Sequence of chain 1.A:
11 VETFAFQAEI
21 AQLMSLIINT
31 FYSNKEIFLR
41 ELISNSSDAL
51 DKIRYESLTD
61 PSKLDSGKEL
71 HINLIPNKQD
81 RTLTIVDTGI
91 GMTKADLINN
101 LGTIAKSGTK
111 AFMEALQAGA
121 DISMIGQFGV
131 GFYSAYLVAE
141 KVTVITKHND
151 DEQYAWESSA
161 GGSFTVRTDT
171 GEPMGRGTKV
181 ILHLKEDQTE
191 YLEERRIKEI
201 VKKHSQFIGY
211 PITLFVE

A protein and the small-molecule ligand that binds it are described below.
Small molecule (SMILES): Nc1nc2c3ccc(NCCO)cc3nc(Cc3ccc4c(c3)OCO4)n2n1

Binding-site contacts:
Ligand atom C20 contacts residue ASN45 of chain 1.A at 3.7 Å.
Ligand atom N13 contacts residue ASN45 of chain 1.A at 3.6 Å.
Ligand atom C29 contacts residue PHE132 of chain 1.A at 3.5 Å (hydrophobic).
Ligand atom O26 contacts residue PHE132 of chain 1.A at 3.5 Å.
Ligand atom N10 contacts residue LEU101 of chain 1.A at 3.8 Å.
Ligand atom C25 contacts residue TRP156 of chain 1.A at 3.4 Å (hydrophobic).
Ligand atom C19 contacts residue ALA49 of chain 1.A at 3.9 Å (hydrophobic).
Ligand atom C21 contacts residue PHE132 of chain 1.A at 3.7 Å (hydrophobic).
Ligand atom C28 contacts residue PHE132 of chain 1.A at 3.5 Å (hydrophobic).
Ligand atom O26 contacts residue LEU101 of chain 1.A at 3.8 Å.
Ligand atom C9 contacts residue MET92 of chain 1.A at 3.7 Å (hydrophobic).
Ligand atom C25 contacts residue VAL144 of chain 1.A at 3.9 Å (hydrophobic).
Ligand atom N16 contacts residue ALA49 of chain 1.A at 3.4 Å.
Ligand atom C7 contacts residue GLY91 of chain 1.A at 3.4 Å.
Ligand atom C28 contacts residue TYR133 of chain 1.A at 3.7 Å (hydrophobic).
Ligand atom C19 contacts residue MET92 of chain 1.A at 3.6 Å (hydrophobic).
Ligand atom C18 contacts residue MET92 of chain 1.A at 3.7 Å (hydrophobic).
Ligand atom N16 contacts residue THR178 of chain 1.A at 3.9 Å.
Ligand atom C22 contacts residue PHE132 of chain 1.A at 3.7 Å (hydrophobic).
Ligand atom C6 contacts residue LYS52 of chain 1.A at 3.8 Å.
Ligand atom C7 contacts residue MET92 of chain 1.A at 3.8 Å (hydrophobic).
Ligand atom O24 contacts residue PHE132 of chain 1.A at 3.7 Å.
Ligand atom O26 contacts residue TRP156 of chain 1.A at 3.7 Å.
Ligand atom C23 contacts residue PHE132 of chain 1.A at 3.6 Å (hydrophobic).
Ligand atom N15 contacts residue ASP87 of chain 1.A at 2.7 Å (salt-bridge).
Ligand atom C27 contacts residue LEU101 of chain 1.A at 3.7 Å (hydrophobic).
Ligand atom C22 contacts residue MET92 of chain 1.A at 3.8 Å (hydrophobic).
Ligand atom C27 contacts residue PHE132 of chain 1.A at 3.6 Å (hydrophobic).
Ligand atom C7 contacts residue ILE90 of chain 1.A at 3.7 Å (hydrophobic).
Ligand atom N10 contacts residue MET92 of chain 1.A at 3.9 Å.
Ligand atom C8 contacts residue LEU101 of chain 1.A at 3.9 Å (hydrophobic).
Ligand atom C19 contacts residue GLY91 of chain 1.A at 3.6 Å.
Ligand atom O1 contacts residue ASP96 of chain 1.A at 2.7 Å (salt-bridge).
Ligand atom N15 contacts residue SER46 of chain 1.A at 3.8 Å.
Ligand atom C3 contacts residue ASP96 of chain 1.A at 3.5 Å.
Ligand atom N15 contacts residue THR178 of chain 1.A at 3.7 Å.
Ligand atom O24 contacts residue VAL144 of chain 1.A at 3.5 Å.
Ligand atom C25 contacts residue PHE132 of chain 1.A at 3.8 Å (hydrophobic).
Ligand atom C2 contacts residue ASP96 of chain 1.A at 3.5 Å.
Ligand atom N4 contacts residue LYS52 of chain 1.A at 3.4 Å (salt-bridge).